This small molecule binds to this protein.
Small molecule (SMILES): CC(=O)N[C@H]1[C@H](O[C@H]2[C@H](O)[C@@H](NC(C)=O)CO[C@@H]2CO)O[C@H](CO)[C@@H](O)[C@@H]1O

Binding-site contacts:
Ligand atom C8 contacts residue ASN265 of chain 2.D at 4.3 Å.
Ligand atom O5 contacts residue ASN265 of chain 2.D at 2.4 Å (h-bond).
Ligand atom C5 contacts residue ASN265 of chain 2.D at 3.7 Å.
Ligand atom C8 contacts residue SER303 of chain 2.D at 3.6 Å.
Ligand atom C6 contacts residue ARG412 of chain 2.D at 4.1 Å.
Ligand atom O6 contacts residue ARG412 of chain 2.D at 3.8 Å.
Ligand atom O5 contacts residue ARG412 of chain 2.D at 4.0 Å.
Ligand atom C3 contacts residue ASN265 of chain 2.D at 3.8 Å.
Ligand atom C8 contacts residue ASN301 of chain 2.D at 4.5 Å.
Ligand atom C4 contacts residue ASN265 of chain 2.D at 4.2 Å.
Ligand atom C7 contacts residue ASN265 of chain 2.D at 3.1 Å.
Ligand atom C8 contacts residue VAL302 of chain 2.D at 3.8 Å (hydrophobic).
Ligand atom C1 contacts residue ASN265 of chain 2.D at 1.4 Å.
Ligand atom N2 contacts residue ASN265 of chain 2.D at 2.9 Å (h-bond).
Ligand atom O7 contacts residue ASN265 of chain 2.D at 2.9 Å (h-bond).
Ligand atom N2 contacts residue GLN263 of chain 2.D at 4.0 Å.
Ligand atom C1 contacts residue GLN263 of chain 2.D at 4.2 Å.
Ligand atom C2 contacts residue ASN265 of chain 2.D at 2.5 Å.
Ligand atom O7 contacts residue ASN301 of chain 2.D at 4.0 Å.
Ligand atom C8 contacts residue GLN263 of chain 2.D at 4.0 Å.

Sequence of chain 2.D:
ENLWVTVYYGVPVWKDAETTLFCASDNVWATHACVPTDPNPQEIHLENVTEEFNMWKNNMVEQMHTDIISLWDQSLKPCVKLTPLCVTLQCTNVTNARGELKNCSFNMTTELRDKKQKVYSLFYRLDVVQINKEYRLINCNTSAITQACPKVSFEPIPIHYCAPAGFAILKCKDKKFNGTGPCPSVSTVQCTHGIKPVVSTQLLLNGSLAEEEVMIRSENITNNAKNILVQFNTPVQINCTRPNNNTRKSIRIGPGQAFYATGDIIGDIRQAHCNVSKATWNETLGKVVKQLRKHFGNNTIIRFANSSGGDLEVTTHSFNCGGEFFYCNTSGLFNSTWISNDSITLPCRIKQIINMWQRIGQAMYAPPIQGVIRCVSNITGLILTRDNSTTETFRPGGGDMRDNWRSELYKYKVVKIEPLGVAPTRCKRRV